This small molecule binds to this protein.
Small molecule (SMILES): COc1ccc(C2=NN(C3CCCCCC3)C(=O)[C@@H]3CC=CC[C@H]23)cc1C#CC(=O)NCc1ccco1

Sequence of chain 1.D:
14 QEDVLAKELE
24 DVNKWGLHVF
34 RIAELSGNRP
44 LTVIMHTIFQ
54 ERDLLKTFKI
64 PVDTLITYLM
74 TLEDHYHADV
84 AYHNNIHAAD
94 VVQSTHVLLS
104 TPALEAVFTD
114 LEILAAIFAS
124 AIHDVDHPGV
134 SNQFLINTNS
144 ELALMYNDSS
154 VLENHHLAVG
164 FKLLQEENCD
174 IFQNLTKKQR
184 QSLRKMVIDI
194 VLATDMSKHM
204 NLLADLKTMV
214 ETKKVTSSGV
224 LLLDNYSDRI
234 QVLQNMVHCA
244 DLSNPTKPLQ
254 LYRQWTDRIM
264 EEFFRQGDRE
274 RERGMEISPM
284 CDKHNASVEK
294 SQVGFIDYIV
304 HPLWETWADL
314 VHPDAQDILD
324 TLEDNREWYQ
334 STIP

Binding-site contacts:
Ligand atom O1 contacts residue GLN295 of chain 1.D at 3.5 Å (h-bond).
Ligand atom N1 contacts residue PHE298 of chain 1.D at 3.3 Å.
Ligand atom C5 contacts residue PHE298 of chain 1.D at 3.9 Å (hydrophobic).
Ligand atom C4 contacts residue TYR85 of chain 1.D at 3.7 Å (hydrophobic).
Ligand atom O1 contacts residue ILE262 of chain 1.D at 3.8 Å.
Ligand atom C11 contacts residue MET283 of chain 1.D at 3.1 Å (hydrophobic).
Ligand atom C9 contacts residue GLN295 of chain 1.D at 3.1 Å.
Ligand atom O2 contacts residue MET283 of chain 1.D at 2.8 Å (h-bond).
Ligand atom C3 contacts residue ASN247 of chain 1.D at 3.6 Å.
Ligand atom O2 contacts residue GLN295 of chain 1.D at 3.8 Å.
Ligand atom C10 contacts residue GLN295 of chain 1.D at 3.8 Å.
Ligand atom C3 contacts residue TYR85 of chain 1.D at 3.7 Å (hydrophobic).
Ligand atom C22 contacts residue EDO1 of chain 1.XA at 3.6 Å.
Ligand atom C18 contacts residue PHE298 of chain 1.D at 3.9 Å (hydrophobic).
Ligand atom C12 contacts residue SER294 of chain 1.D at 3.8 Å.
Ligand atom C11 contacts residue PHE298 of chain 1.D at 3.8 Å (hydrophobic).
Ligand atom C27 contacts residue ASP244 of chain 1.D at 3.8 Å.
Ligand atom C28 contacts residue ASP244 of chain 1.D at 3.5 Å.
Ligand atom C11 contacts residue SER294 of chain 1.D at 3.2 Å.
Ligand atom C6 contacts residue PHE298 of chain 1.D at 3.7 Å (hydrophobic).
Ligand atom O3 contacts residue SER294 of chain 1.D at 3.8 Å.
Ligand atom N1 contacts residue SER294 of chain 1.D at 3.6 Å.
Ligand atom C1 contacts residue ASN247 of chain 1.D at 3.6 Å.
Ligand atom O3 contacts residue GLY297 of chain 1.D at 3.8 Å.
Ligand atom C10 contacts residue SER294 of chain 1.D at 3.9 Å.
Ligand atom O4 contacts residue MET199 of chain 1.D at 3.5 Å.
Ligand atom O2 contacts residue SER294 of chain 1.D at 3.1 Å.
Ligand atom C29 contacts residue LEU245 of chain 1.D at 3.5 Å (hydrophobic).
Ligand atom C8 contacts residue GLN295 of chain 1.D at 3.1 Å.
Ligand atom N1 contacts residue MET283 of chain 1.D at 3.2 Å (h-bond).
Ligand atom C10 contacts residue MET283 of chain 1.D at 3.1 Å (hydrophobic).
Ligand atom C1 contacts residue THR259 of chain 1.D at 3.8 Å.
Ligand atom O3 contacts residue PHE298 of chain 1.D at 3.6 Å (h-bond).
Ligand atom C26 contacts residue HIS86 of chain 1.D at 3.5 Å.
Ligand atom C7 contacts residue PHE298 of chain 1.D at 3.5 Å (hydrophobic).
Ligand atom C8 contacts residue PHE298 of chain 1.D at 3.6 Å (hydrophobic).
Ligand atom C18 contacts residue MET199 of chain 1.D at 3.8 Å (hydrophobic).
Ligand atom C12 contacts residue PHE298 of chain 1.D at 3.8 Å (hydrophobic).
Ligand atom C13 contacts residue PHE298 of chain 1.D at 3.7 Å (hydrophobic).
Ligand atom C2 contacts residue PHE298 of chain 1.D at 3.7 Å (hydrophobic).